Binding-site contacts:
Ligand atom O4 contacts residue ASP459 of chain 1.H at 2.6 Å (salt-bridge).
Ligand atom C3 contacts residue PHE481 of chain 1.H at 3.9 Å (hydrophobic).
Ligand atom O2 contacts residue HIS554 of chain 1.H at 2.4 Å (h-bond).
Ligand atom C3 contacts residue GLN455 of chain 1.H at 3.9 Å.
Ligand atom O4 contacts residue ARG479 of chain 1.H at 3.4 Å.
Ligand atom C5 contacts residue ASP459 of chain 1.H at 4.2 Å.
Ligand atom C4 contacts residue GLN455 of chain 1.H at 4.2 Å.
Ligand atom F3 contacts residue ASN597 of chain 1.H at 3.1 Å.
Ligand atom O1 contacts residue FAD1 of chain 1.W at 3.4 Å.
Ligand atom C6 contacts residue PHE461 of chain 1.H at 4.1 Å (hydrophobic).
Ligand atom F3 contacts residue GLN455 of chain 1.H at 3.2 Å.
Ligand atom C3 contacts residue FAD1 of chain 1.W at 4.1 Å.
Ligand atom O6 contacts residue LEU551 of chain 1.H at 4.0 Å.
Ligand atom C3 contacts residue ASN597 of chain 1.H at 3.6 Å.
Ligand atom F3 contacts residue THR161 of chain 1.H at 3.7 Å.
Ligand atom O4 contacts residue HIS457 of chain 1.H at 3.6 Å.
Ligand atom O4 contacts residue GLN455 of chain 1.H at 3.3 Å (h-bond).
Ligand atom C2 contacts residue ASN597 of chain 1.H at 3.7 Å.
Ligand atom O4 contacts residue PHE481 of chain 1.H at 4.1 Å.
Ligand atom O5 contacts residue ALA552 of chain 1.H at 4.0 Å.
Ligand atom O2 contacts residue ASN597 of chain 1.H at 2.8 Å (h-bond).
Ligand atom C6 contacts residue TYR463 of chain 1.H at 3.2 Å (hydrophobic).
Ligand atom F3 contacts residue FAD1 of chain 1.W at 3.2 Å.
Ligand atom C5 contacts residue PHE481 of chain 1.H at 4.2 Å (hydrophobic).
Ligand atom F3 contacts residue ASP459 of chain 1.H at 4.1 Å.
Ligand atom C1 contacts residue HIS554 of chain 1.H at 3.4 Å.
Ligand atom O6 contacts residue PHE461 of chain 1.H at 3.4 Å.
Ligand atom C1 contacts residue FAD1 of chain 1.W at 4.0 Å.
Ligand atom C4 contacts residue ASP459 of chain 1.H at 3.2 Å.
Ligand atom O5 contacts residue FAD1 of chain 1.W at 4.1 Å.
Ligand atom C1 contacts residue ALA552 of chain 1.H at 3.4 Å (hydrophobic).
Ligand atom O1 contacts residue ALA552 of chain 1.H at 2.6 Å (h-bond).
Ligand atom C2 contacts residue FAD1 of chain 1.W at 3.2 Å.
Ligand atom C4 contacts residue THR161 of chain 1.H at 3.8 Å.
Ligand atom C6 contacts residue ASP459 of chain 1.H at 4.0 Å.
Ligand atom C2 contacts residue HIS554 of chain 1.H at 3.4 Å.
Ligand atom O1 contacts residue HIS554 of chain 1.H at 3.1 Å (h-bond).
Ligand atom O6 contacts residue TYR463 of chain 1.H at 2.8 Å (h-bond).
Ligand atom O2 contacts residue FAD1 of chain 1.W at 3.2 Å.
Ligand atom C6 contacts residue ARG479 of chain 1.H at 3.9 Å.

A small-molecule ligand and the protein it binds are described below.
Small molecule (SMILES): OC[C@H]1O[C@@H](O)[C@H](O)[C@@H](F)[C@@H]1O

Sequence of chain 1.H:
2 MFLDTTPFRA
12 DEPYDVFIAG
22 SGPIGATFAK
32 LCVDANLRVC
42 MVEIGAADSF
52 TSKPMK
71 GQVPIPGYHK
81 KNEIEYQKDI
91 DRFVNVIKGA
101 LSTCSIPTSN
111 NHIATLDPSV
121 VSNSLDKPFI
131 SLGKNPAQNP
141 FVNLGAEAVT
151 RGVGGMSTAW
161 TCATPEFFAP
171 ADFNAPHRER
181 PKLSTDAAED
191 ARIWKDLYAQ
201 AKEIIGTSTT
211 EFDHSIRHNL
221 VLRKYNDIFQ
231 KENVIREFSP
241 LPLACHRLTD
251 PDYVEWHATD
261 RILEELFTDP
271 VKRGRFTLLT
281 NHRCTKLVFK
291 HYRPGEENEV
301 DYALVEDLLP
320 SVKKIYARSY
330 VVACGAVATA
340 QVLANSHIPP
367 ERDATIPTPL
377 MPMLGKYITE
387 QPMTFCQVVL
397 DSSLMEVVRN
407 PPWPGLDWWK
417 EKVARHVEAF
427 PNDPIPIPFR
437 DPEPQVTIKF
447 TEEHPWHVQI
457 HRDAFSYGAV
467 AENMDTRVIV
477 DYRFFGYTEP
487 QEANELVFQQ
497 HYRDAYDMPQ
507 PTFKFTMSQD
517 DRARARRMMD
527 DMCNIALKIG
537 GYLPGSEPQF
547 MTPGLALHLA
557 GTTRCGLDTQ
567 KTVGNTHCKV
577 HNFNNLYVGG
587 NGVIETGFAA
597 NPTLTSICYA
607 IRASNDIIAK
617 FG